The protein below binds the small molecule below.
Small molecule (SMILES): O=C(O)C(=O)Cc1c[nH]c2ccccc12

Sequence of chain 1.B:
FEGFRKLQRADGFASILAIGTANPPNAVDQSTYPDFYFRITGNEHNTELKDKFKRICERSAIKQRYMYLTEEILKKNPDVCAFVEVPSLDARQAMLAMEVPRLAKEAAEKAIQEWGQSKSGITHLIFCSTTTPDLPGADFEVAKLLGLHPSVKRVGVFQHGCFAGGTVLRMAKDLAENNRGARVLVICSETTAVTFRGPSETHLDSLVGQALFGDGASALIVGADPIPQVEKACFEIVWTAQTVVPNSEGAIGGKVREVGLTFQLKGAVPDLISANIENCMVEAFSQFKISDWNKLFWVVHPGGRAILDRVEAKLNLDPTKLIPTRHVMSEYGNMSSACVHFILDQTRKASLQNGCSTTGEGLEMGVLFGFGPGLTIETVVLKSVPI

Binding-site contacts:
Ligand atom CAE contacts residue PHE288 of chain 1.B at 3.6 Å (hydrophobic).
Ligand atom CAI contacts residue PHE238 of chain 1.B at 3.2 Å (hydrophobic).
Ligand atom CAK contacts residue ASN359 of chain 1.B at 4.1 Å.
Ligand atom OAC contacts residue PHE396 of chain 1.B at 3.5 Å (h-bond).
Ligand atom CAK contacts residue CYS187 of chain 1.B at 3.0 Å (hydrophobic).
Ligand atom CAG contacts residue ILE277 of chain 1.B at 4.2 Å (hydrophobic).
Ligand atom CAL contacts residue ILE277 of chain 1.B at 4.1 Å (hydrophobic).
Ligand atom CAF contacts residue LEU286 of chain 1.B at 3.9 Å (hydrophobic).
Ligand atom OAB contacts residue ILE277 of chain 1.B at 3.4 Å.
Ligand atom OAC contacts residue HIS326 of chain 1.B at 4.1 Å.
Ligand atom OAA contacts residue HIS326 of chain 1.B at 3.0 Å (h-bond).
Ligand atom CAF contacts residue THR155 of chain 1.B at 4.1 Å.
Ligand atom CAF contacts residue THR220 of chain 1.B at 4.0 Å.
Ligand atom CAL contacts residue CYS187 of chain 1.B at 2.6 Å (hydrophobic).
Ligand atom CAD contacts residue PHE288 of chain 1.B at 3.7 Å (hydrophobic).
Ligand atom CAO contacts residue PHE238 of chain 1.B at 3.8 Å (hydrophobic).
Ligand atom NAJ contacts residue CYS187 of chain 1.B at 4.3 Å.
Ligand atom CAM contacts residue PHE238 of chain 1.B at 3.2 Å (hydrophobic).
Ligand atom CAI contacts residue ASN359 of chain 1.B at 4.0 Å.
Ligand atom CAK contacts residue HIS326 of chain 1.B at 3.8 Å.
Ligand atom CAG contacts residue PHE288 of chain 1.B at 4.2 Å (hydrophobic).
Ligand atom OAB contacts residue CYS187 of chain 1.B at 2.9 Å (h-bond).
Ligand atom CAN contacts residue PHE238 of chain 1.B at 3.9 Å (hydrophobic).
Ligand atom OAA contacts residue GLY328 of chain 1.B at 3.7 Å.
Ligand atom OAB contacts residue PRO398 of chain 1.B at 4.0 Å.
Ligand atom OAC contacts residue ILE277 of chain 1.B at 3.6 Å.
Ligand atom OAC contacts residue GLY397 of chain 1.B at 3.8 Å.
Ligand atom CAH contacts residue CYS187 of chain 1.B at 3.4 Å (hydrophobic).
Ligand atom CAI contacts residue CYS187 of chain 1.B at 3.1 Å (hydrophobic).
Ligand atom CAM contacts residue CYS187 of chain 1.B at 3.2 Å (hydrophobic).
Ligand atom OAA contacts residue ASN359 of chain 1.B at 2.9 Å (h-bond).
Ligand atom OAA contacts residue CYS187 of chain 1.B at 3.1 Å (h-bond).
Ligand atom CAE contacts residue GLY278 of chain 1.B at 3.7 Å.
Ligand atom CAD contacts residue LEU286 of chain 1.B at 4.0 Å (hydrophobic).
Ligand atom CAO contacts residue CYS187 of chain 1.B at 4.1 Å (hydrophobic).
Ligand atom OAC contacts residue CYS187 of chain 1.B at 3.4 Å.
Ligand atom CAH contacts residue PHE238 of chain 1.B at 3.4 Å (hydrophobic).
Ligand atom CAI contacts residue LEU290 of chain 1.B at 4.2 Å (hydrophobic).
Ligand atom CAK contacts residue PHE396 of chain 1.B at 4.2 Å (hydrophobic).
Ligand atom NAJ contacts residue PHE238 of chain 1.B at 3.7 Å.